Sequence of chain 1.A:
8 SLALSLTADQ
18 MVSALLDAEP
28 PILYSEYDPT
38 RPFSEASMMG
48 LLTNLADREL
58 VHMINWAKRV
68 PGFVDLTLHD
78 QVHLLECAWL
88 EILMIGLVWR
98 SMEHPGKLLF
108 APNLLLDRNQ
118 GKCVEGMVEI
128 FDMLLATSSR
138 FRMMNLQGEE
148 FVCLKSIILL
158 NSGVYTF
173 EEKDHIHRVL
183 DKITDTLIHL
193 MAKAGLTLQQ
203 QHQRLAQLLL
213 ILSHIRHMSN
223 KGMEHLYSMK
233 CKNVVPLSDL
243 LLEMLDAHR

A protein and the small-molecule ligand that binds it are described below.
Small molecule (SMILES): C[C@]12CC[C@H](c3cc(F)c(O)c(F)c3F)C[C@H]1CC[C@@H]2O

Binding-site contacts:
Ligand atom F02 contacts residue MET91 of chain 1.A at 3.2 Å.
Ligand atom O01 contacts residue GLU56 of chain 1.A at 2.5 Å (salt-bridge).
Ligand atom C03 contacts residue ALA53 of chain 1.A at 4.1 Å (hydrophobic).
Ligand atom F contacts residue ALA53 of chain 1.A at 3.3 Å.
Ligand atom F contacts residue GLU56 of chain 1.A at 3.1 Å.
Ligand atom O01 contacts residue ARG97 of chain 1.A at 3.3 Å (salt-bridge).
Ligand atom C contacts residue MET46 of chain 1.A at 3.5 Å (hydrophobic).
Ligand atom C03 contacts residue LEU49 of chain 1.A at 3.9 Å (hydrophobic).
Ligand atom C14 contacts residue PHE107 of chain 1.A at 3.9 Å (hydrophobic).
Ligand atom F01 contacts residue LEU90 of chain 1.A at 2.9 Å.
Ligand atom F02 contacts residue LEU94 of chain 1.A at 3.9 Å.
Ligand atom C contacts residue LEU49 of chain 1.A at 4.1 Å (hydrophobic).
Ligand atom C06 contacts residue GLY224 of chain 1.A at 3.6 Å.
Ligand atom C01 contacts residue GLU56 of chain 1.A at 3.7 Å.
Ligand atom C01 contacts residue PHE107 of chain 1.A at 3.9 Å (hydrophobic).
Ligand atom C03 contacts residue PHE107 of chain 1.A at 3.9 Å (hydrophobic).
Ligand atom O contacts residue MET46 of chain 1.A at 3.7 Å.
Ligand atom C12 contacts residue PHE107 of chain 1.A at 3.8 Å (hydrophobic).
Ligand atom C15 contacts residue HIS227 of chain 1.A at 3.6 Å.
Ligand atom F contacts residue LEU49 of chain 1.A at 3.3 Å.
Ligand atom C11 contacts residue MET124 of chain 1.A at 4.2 Å (hydrophobic).
Ligand atom C08 contacts residue GLY224 of chain 1.A at 3.3 Å.
Ligand atom F01 contacts residue LEU94 of chain 1.A at 3.1 Å.
Ligand atom C11 contacts residue LEU49 of chain 1.A at 3.6 Å (hydrophobic).
Ligand atom C09 contacts residue PHE107 of chain 1.A at 4.0 Å (hydrophobic).
Ligand atom C08 contacts residue HIS227 of chain 1.A at 3.9 Å.
Ligand atom C01 contacts residue LEU49 of chain 1.A at 4.1 Å (hydrophobic).
Ligand atom C02 contacts residue GLU56 of chain 1.A at 3.4 Å.
Ligand atom F contacts residue LEU52 of chain 1.A at 3.6 Å.
Ligand atom C09 contacts residue LEU90 of chain 1.A at 3.9 Å (hydrophobic).
Ligand atom C08 contacts residue ILE127 of chain 1.A at 4.1 Å (hydrophobic).
Ligand atom O contacts residue HIS227 of chain 1.A at 2.7 Å (h-bond).
Ligand atom C05 contacts residue LEU87 of chain 1.A at 4.0 Å (hydrophobic).
Ligand atom F01 contacts residue MET91 of chain 1.A at 3.6 Å.
Ligand atom C09 contacts residue LEU94 of chain 1.A at 4.0 Å (hydrophobic).
Ligand atom C02 contacts residue PHE107 of chain 1.A at 3.9 Å (hydrophobic).
Ligand atom C01 contacts residue ALA53 of chain 1.A at 4.0 Å (hydrophobic).
Ligand atom C contacts residue THR50 of chain 1.A at 4.0 Å.
Ligand atom C10 contacts residue LEU94 of chain 1.A at 4.2 Å (hydrophobic).
Ligand atom C10 contacts residue PHE107 of chain 1.A at 3.9 Å (hydrophobic).